Binding-site contacts:
Ligand atom O4 contacts residue LYS156 of chain 47.F at 3.5 Å.
Ligand atom C3 contacts residue ALA158 of chain 47.F at 4.0 Å (hydrophobic).
Ligand atom OAF contacts residue ARG157 of chain 47.F at 2.8 Å (salt-bridge).
Ligand atom O6B contacts residue LYS156 of chain 47.F at 3.3 Å.
Ligand atom O6A contacts residue HIS94 of chain 47.F at 3.2 Å (h-bond).
Ligand atom OBI contacts residue LYS156 of chain 47.F at 4.0 Å.
Ligand atom OAH contacts residue THR4 of chain 47.F at 3.7 Å.
Ligand atom SAG contacts residue THR4 of chain 47.F at 3.9 Å.
Ligand atom O5 contacts residue HIS155 of chain 47.F at 3.6 Å.
Ligand atom C3 contacts residue LYS156 of chain 47.F at 4.0 Å.
Ligand atom OAH contacts residue LEU2 of chain 47.F at 2.8 Å (h-bond).
Ligand atom OAH contacts residue ARG157 of chain 47.F at 3.1 Å (salt-bridge).
Ligand atom O3 contacts residue ARG157 of chain 47.F at 3.3 Å (salt-bridge).
Ligand atom O5 contacts residue ARG157 of chain 47.F at 3.8 Å.
Ligand atom O6B contacts residue HIS94 of chain 47.F at 4.0 Å.
Ligand atom SAG contacts residue ARG157 of chain 47.F at 3.6 Å (salt-bridge).
Ligand atom O6A contacts residue HIS155 of chain 47.F at 3.8 Å.
Ligand atom O5B contacts residue LYS156 of chain 47.F at 3.3 Å.
Ligand atom O6A contacts residue SER93 of chain 47.F at 3.2 Å.
Ligand atom O6A contacts residue LEU62 of chain 47.F at 3.4 Å.
Ligand atom C6 contacts residue SER93 of chain 47.F at 4.0 Å.
Ligand atom C6 contacts residue HIS94 of chain 47.F at 3.9 Å.
Ligand atom O6B contacts residue LEU62 of chain 47.F at 4.0 Å.
Ligand atom C6 contacts residue LEU62 of chain 47.F at 3.5 Å (hydrophobic).
Ligand atom O3 contacts residue ALA158 of chain 47.F at 3.0 Å (h-bond).
Ligand atom C2 contacts residue ALA158 of chain 47.F at 3.7 Å (hydrophobic).
Ligand atom O4 contacts residue SER93 of chain 47.F at 3.0 Å (h-bond).
Ligand atom OAF contacts residue THR4 of chain 47.F at 2.9 Å (h-bond).
Ligand atom C6 contacts residue HIS155 of chain 47.F at 3.4 Å.
Ligand atom C4 contacts residue LYS156 of chain 47.F at 4.0 Å.
Ligand atom O4 contacts residue HIS155 of chain 47.F at 3.5 Å (h-bond).
Ligand atom OAF contacts residue ALA158 of chain 47.F at 3.3 Å.
Ligand atom C5 contacts residue HIS155 of chain 47.F at 4.0 Å.
Ligand atom OAH contacts residue ASP3 of chain 47.F at 4.0 Å.
Ligand atom O5 contacts residue LYS156 of chain 47.F at 3.4 Å.
Ligand atom O6B contacts residue HIS155 of chain 47.F at 3.3 Å (h-bond).
Ligand atom O6B contacts residue ARG157 of chain 47.F at 3.3 Å (salt-bridge).
Ligand atom O3 contacts residue LYS156 of chain 47.F at 3.0 Å.
Ligand atom C5 contacts residue LEU62 of chain 47.F at 3.8 Å (hydrophobic).
Ligand atom C3 contacts residue ARG157 of chain 47.F at 3.7 Å.

Sequence of chain 47.F:
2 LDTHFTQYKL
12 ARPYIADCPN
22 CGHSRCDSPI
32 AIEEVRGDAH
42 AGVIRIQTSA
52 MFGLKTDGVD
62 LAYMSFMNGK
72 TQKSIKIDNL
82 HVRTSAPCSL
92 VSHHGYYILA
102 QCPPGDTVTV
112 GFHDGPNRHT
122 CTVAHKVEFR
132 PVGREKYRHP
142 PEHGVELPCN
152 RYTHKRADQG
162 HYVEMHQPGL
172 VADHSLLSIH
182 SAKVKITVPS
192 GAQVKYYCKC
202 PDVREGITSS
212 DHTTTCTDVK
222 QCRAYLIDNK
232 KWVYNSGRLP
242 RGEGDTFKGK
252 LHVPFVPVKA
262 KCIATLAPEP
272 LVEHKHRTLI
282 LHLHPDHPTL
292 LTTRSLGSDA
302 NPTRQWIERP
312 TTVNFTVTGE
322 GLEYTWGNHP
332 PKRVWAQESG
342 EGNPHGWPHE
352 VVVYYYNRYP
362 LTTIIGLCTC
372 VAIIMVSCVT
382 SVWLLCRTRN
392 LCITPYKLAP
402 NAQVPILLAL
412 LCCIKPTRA

The small molecule below binds the protein below.
Small molecule (SMILES): O=C(O)[C@@H]1O[C@H](O[C@H]2[C@@H](OS(=O)(=O)O)O[C@@H](O)[C@H](NS(=O)(=O)O)[C@H]2O)[C@@H](OS(=O)(=O)O)[C@H](O)[C@@H]1O